Binding-site contacts:
Ligand atom C5 contacts residue HIS51 of chain 1.C at 4.2 Å.
Ligand atom C8 contacts residue PRO39 of chain 1.C at 3.8 Å (hydrophobic).
Ligand atom N3 contacts residue GAL1 of chain 1.M at 4.2 Å.
Ligand atom C7 contacts residue PRO39 of chain 1.C at 4.3 Å (hydrophobic).
Ligand atom C2 contacts residue HIS51 of chain 1.C at 3.2 Å.
Ligand atom O1 contacts residue HIS51 of chain 1.C at 4.1 Å.
Ligand atom C1 contacts residue GAL1 of chain 1.M at 2.3 Å.
Ligand atom C1 contacts residue TYR37 of chain 1.C at 4.1 Å (hydrophobic).
Ligand atom O1 contacts residue GAL1 of chain 1.M at 1.4 Å.
Ligand atom C9 contacts residue TYR37 of chain 1.C at 4.3 Å (hydrophobic).
Ligand atom O1 contacts residue TYR37 of chain 1.C at 3.8 Å.
Ligand atom C9 contacts residue GAL1 of chain 1.M at 3.7 Å.
Ligand atom C4 contacts residue HIS51 of chain 1.C at 3.4 Å.
Ligand atom C2 contacts residue GAL1 of chain 1.M at 2.9 Å.
Ligand atom C8 contacts residue HIS51 of chain 1.C at 4.3 Å.
Ligand atom C8 contacts residue TYR37 of chain 1.C at 4.3 Å (hydrophobic).
Ligand atom N3 contacts residue GLN54 of chain 1.C at 4.1 Å.
Ligand atom C10 contacts residue GLN54 of chain 1.C at 3.6 Å.
Ligand atom C9 contacts residue HIS51 of chain 1.C at 3.5 Å.
Ligand atom C2 contacts residue GLN54 of chain 1.C at 3.5 Å.
Ligand atom C10 contacts residue HIS51 of chain 1.C at 3.9 Å.
Ligand atom C10 contacts residue PRO52 of chain 1.C at 4.0 Å (hydrophobic).
Ligand atom N3 contacts residue HIS51 of chain 1.C at 3.2 Å.
Ligand atom C1 contacts residue HIS51 of chain 1.C at 3.3 Å.

Sequence of chain 1.C:
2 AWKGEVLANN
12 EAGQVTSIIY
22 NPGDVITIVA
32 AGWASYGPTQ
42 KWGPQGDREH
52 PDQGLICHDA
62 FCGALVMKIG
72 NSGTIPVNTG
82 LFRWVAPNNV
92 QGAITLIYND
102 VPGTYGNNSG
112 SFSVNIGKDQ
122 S

This protein binds this small molecule.
Small molecule (SMILES): Cn1cc(O)c2ccccc21